Sequence of chain 1.B:
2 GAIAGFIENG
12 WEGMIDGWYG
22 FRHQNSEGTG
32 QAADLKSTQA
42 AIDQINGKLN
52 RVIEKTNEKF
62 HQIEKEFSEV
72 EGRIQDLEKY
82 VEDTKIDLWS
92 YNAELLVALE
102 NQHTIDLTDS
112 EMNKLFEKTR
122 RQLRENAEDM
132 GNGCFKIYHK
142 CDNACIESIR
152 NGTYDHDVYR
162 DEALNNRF

Binding-site contacts:
Ligand atom C7 contacts residue ASN278 of chain 1.A at 3.0 Å.
Ligand atom C1 contacts residue VAL290 of chain 1.A at 3.7 Å (hydrophobic).
Ligand atom C3 contacts residue ASN278 of chain 1.A at 3.8 Å.
Ligand atom O6 contacts residue GLU67 of chain 1.B at 4.3 Å.
Ligand atom C1 contacts residue ASN291 of chain 1.A at 4.2 Å.
Ligand atom N2 contacts residue ASN278 of chain 1.A at 2.8 Å (h-bond).
Ligand atom C4 contacts residue ASN278 of chain 1.A at 4.2 Å.
Ligand atom C5 contacts residue ASN278 of chain 1.A at 3.7 Å.
Ligand atom N2 contacts residue VAL290 of chain 1.A at 3.5 Å (h-bond).
Ligand atom C5 contacts residue ASN291 of chain 1.A at 4.2 Å.
Ligand atom C8 contacts residue VAL290 of chain 1.A at 4.0 Å (hydrophobic).
Ligand atom C8 contacts residue ASN278 of chain 1.A at 4.2 Å.
Ligand atom C2 contacts residue VAL290 of chain 1.A at 4.0 Å (hydrophobic).
Ligand atom O5 contacts residue ASN278 of chain 1.A at 2.4 Å (h-bond).
Ligand atom O5 contacts residue ASN291 of chain 1.A at 4.1 Å.
Ligand atom C3 contacts residue VAL290 of chain 1.A at 4.2 Å (hydrophobic).
Ligand atom C2 contacts residue ASN278 of chain 1.A at 2.4 Å.
Ligand atom O7 contacts residue ASN278 of chain 1.A at 2.9 Å (h-bond).
Ligand atom C8 contacts residue SER38 of chain 1.A at 3.8 Å.
Ligand atom C1 contacts residue ASN278 of chain 1.A at 1.4 Å.
Ligand atom O6 contacts residue ASN291 of chain 1.A at 4.0 Å.
Ligand atom C7 contacts residue VAL290 of chain 1.A at 4.3 Å (hydrophobic).

Sequence of chain 1.A:
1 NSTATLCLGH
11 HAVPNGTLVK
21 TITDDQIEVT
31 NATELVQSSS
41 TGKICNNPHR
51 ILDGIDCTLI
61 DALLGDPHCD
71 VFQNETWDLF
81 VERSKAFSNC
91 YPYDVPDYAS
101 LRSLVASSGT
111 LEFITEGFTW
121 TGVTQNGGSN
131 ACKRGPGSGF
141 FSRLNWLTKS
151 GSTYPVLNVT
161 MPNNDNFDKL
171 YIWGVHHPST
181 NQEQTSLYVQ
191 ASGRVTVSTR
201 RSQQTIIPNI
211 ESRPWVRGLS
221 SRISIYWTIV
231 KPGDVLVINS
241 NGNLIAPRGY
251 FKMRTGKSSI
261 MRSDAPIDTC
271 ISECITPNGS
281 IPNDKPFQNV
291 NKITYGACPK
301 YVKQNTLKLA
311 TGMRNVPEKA

The protein below binds the small molecule below.
Small molecule (SMILES): CC(=O)N[C@@H]1[C@@H](O)[C@H](O)[C@@H](CO)O[C@H]1O